Sequence of chain 1.C:
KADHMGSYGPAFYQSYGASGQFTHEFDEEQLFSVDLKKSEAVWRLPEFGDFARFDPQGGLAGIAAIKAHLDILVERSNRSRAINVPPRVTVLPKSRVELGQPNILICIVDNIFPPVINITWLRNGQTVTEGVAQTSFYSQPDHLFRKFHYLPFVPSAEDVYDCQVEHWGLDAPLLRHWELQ

Binding-site contacts:
Ligand atom C7 contacts residue ASN118 of chain 1.C at 3.2 Å.
Ligand atom O7 contacts residue ASN118 of chain 1.C at 3.4 Å (h-bond).
Ligand atom O5 contacts residue ASN118 of chain 1.C at 2.4 Å (h-bond).
Ligand atom C5 contacts residue ASN118 of chain 1.C at 3.6 Å.
Ligand atom C2 contacts residue ASN118 of chain 1.C at 2.2 Å.
Ligand atom C8 contacts residue HIS167 of chain 1.C at 4.5 Å.
Ligand atom C8 contacts residue TRP168 of chain 1.C at 3.6 Å (hydrophobic).
Ligand atom N2 contacts residue ASN118 of chain 1.C at 2.7 Å (h-bond).
Ligand atom O7 contacts residue GLU166 of chain 1.C at 3.7 Å.
Ligand atom O5 contacts residue GLU166 of chain 1.C at 4.0 Å.
Ligand atom C1 contacts residue GLU166 of chain 1.C at 3.9 Å.
Ligand atom C7 contacts residue TRP168 of chain 1.C at 4.4 Å (hydrophobic).
Ligand atom C7 contacts residue GLU166 of chain 1.C at 4.2 Å.
Ligand atom C2 contacts residue GLU166 of chain 1.C at 4.0 Å.
Ligand atom C1 contacts residue ASN118 of chain 1.C at 1.4 Å.
Ligand atom C8 contacts residue VAL116 of chain 1.C at 3.9 Å (hydrophobic).
Ligand atom C4 contacts residue ASN118 of chain 1.C at 4.1 Å.
Ligand atom C3 contacts residue ASN118 of chain 1.C at 3.6 Å.
Ligand atom C8 contacts residue ASN118 of chain 1.C at 4.3 Å.
Ligand atom C8 contacts residue GLU166 of chain 1.C at 3.8 Å.

The small molecule below binds the protein below.
Small molecule (SMILES): CC(=O)N[C@@H]1[C@@H](O)[C@H](O)[C@@H](CO)O[C@H]1O